Binding-site contacts:
Ligand atom SG contacts residue TYR193 of chain 1.F at 3.4 Å.
Ligand atom CB contacts residue TYR193 of chain 1.F at 3.4 Å (hydrophobic).
Ligand atom CG contacts residue TYR193 of chain 1.F at 3.6 Å (hydrophobic).
Ligand atom CD contacts residue TYR193 of chain 1.F at 3.6 Å (hydrophobic).
Ligand atom CB contacts residue ASP162 of chain 1.G at 3.4 Å.
Ligand atom CD contacts residue SER144 of chain 1.F at 3.4 Å.
Ligand atom CD2 contacts residue ILE116 of chain 1.G at 3.5 Å (hydrophobic).
Ligand atom CD contacts residue TYR91 of chain 1.F at 3.5 Å (hydrophobic).
Ligand atom CA contacts residue TYR193 of chain 1.F at 3.4 Å (hydrophobic).
Ligand atom NH2 contacts residue ASP195 of chain 1.F at 2.9 Å (salt-bridge).
Ligand atom NE contacts residue TYR186 of chain 1.F at 2.6 Å (h-bond).
Ligand atom C contacts residue TRP145 of chain 1.F at 3.4 Å (hydrophobic).
Ligand atom NH1 contacts residue ASP195 of chain 1.F at 3.2 Å (salt-bridge).
Ligand atom CB contacts residue TRP145 of chain 1.F at 3.2 Å (hydrophobic).
Ligand atom O contacts residue TYR186 of chain 1.F at 3.2 Å (h-bond).
Ligand atom CZ contacts residue ASP195 of chain 1.F at 3.4 Å.
Ligand atom OD1 contacts residue ARG77 of chain 1.G at 3.4 Å (salt-bridge).
Ligand atom CB contacts residue SER165 of chain 1.G at 3.5 Å.
Ligand atom O contacts residue TYR193 of chain 1.F at 3.6 Å.
Ligand atom N contacts residue TYR193 of chain 1.F at 3.5 Å.
Ligand atom CD1 contacts residue VAL146 of chain 1.F at 3.5 Å (hydrophobic).
Ligand atom CB contacts residue TYR147 of chain 1.F at 3.4 Å (hydrophobic).
Ligand atom N contacts residue TRP145 of chain 1.F at 3.3 Å (h-bond).
Ligand atom CD contacts residue TYR186 of chain 1.F at 3.3 Å (hydrophobic).
Ligand atom CD contacts residue TRP145 of chain 1.F at 3.6 Å (hydrophobic).
Ligand atom CG contacts residue TRP145 of chain 1.F at 3.6 Å (hydrophobic).
Ligand atom C contacts residue TYR186 of chain 1.F at 3.5 Å (hydrophobic).
Ligand atom O contacts residue MET114 of chain 1.G at 3.0 Å.
Ligand atom CD2 contacts residue VAL106 of chain 1.G at 3.6 Å (hydrophobic).
Ligand atom CZ contacts residue TYR186 of chain 1.F at 3.5 Å (hydrophobic).
Ligand atom CB contacts residue VAL146 of chain 1.F at 3.6 Å (hydrophobic).
Ligand atom ND2 contacts residue GLU191 of chain 1.F at 3.1 Å (salt-bridge).
Ligand atom ND2 contacts residue TYR193 of chain 1.F at 3.0 Å (h-bond).
Ligand atom CD2 contacts residue MET114 of chain 1.G at 3.3 Å (hydrophobic).
Ligand atom CG contacts residue SER144 of chain 1.F at 3.4 Å.
Ligand atom C contacts residue TYR193 of chain 1.F at 3.6 Å (hydrophobic).
Ligand atom NH1 contacts residue TYR91 of chain 1.F at 3.6 Å.
Ligand atom CG contacts residue CYS189 of chain 1.F at 3.4 Å (hydrophobic).
Ligand atom CB contacts residue TYR193 of chain 1.F at 3.6 Å (hydrophobic).
Ligand atom ND2 contacts residue CYS189 of chain 1.F at 3.0 Å (h-bond).

Sequence of chain 1.G:
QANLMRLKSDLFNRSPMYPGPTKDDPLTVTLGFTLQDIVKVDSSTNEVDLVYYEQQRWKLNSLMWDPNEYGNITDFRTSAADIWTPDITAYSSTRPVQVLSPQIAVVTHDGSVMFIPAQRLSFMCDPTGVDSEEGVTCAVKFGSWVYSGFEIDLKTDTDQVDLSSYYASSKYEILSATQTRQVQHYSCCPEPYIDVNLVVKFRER

A protein and the small-molecule ligand that binds it are described below.
Small molecule (SMILES): CC[C@H](C)[C@@H]1NC(=O)[C@@H]2CSSC[C@H](NC(=O)CN)C(=O)N[C@@H](CSSC[C@@H](C(N)=O)NC(=O)[C@H](CC(C)C)NC(=O)[C@H](CC(=O)O)NC(=O)[C@@H]3CCCN3C(=O)[C@H](CC(N)=O)NC(=O)[C@H](CC(N)=O)NC(=O)[C@H](CC(C)C)NC1=O)C(=O)N[C@@H](CO)C(=O)N[C@@H](CCCN=C(N)N)C(=O)N1CCC[C@H]1C(=O)N1CCC[C@H]1C(=O)N2

Sequence of chain 1.F:
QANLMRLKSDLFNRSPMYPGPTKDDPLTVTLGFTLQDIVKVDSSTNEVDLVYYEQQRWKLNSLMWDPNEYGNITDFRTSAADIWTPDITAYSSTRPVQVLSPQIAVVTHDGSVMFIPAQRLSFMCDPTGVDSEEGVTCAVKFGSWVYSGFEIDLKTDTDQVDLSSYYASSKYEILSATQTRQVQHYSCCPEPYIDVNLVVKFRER